The protein below binds the small molecule below.
Small molecule (SMILES): CC(=O)N[C@@H]1[C@@H](O)[C@H](O)[C@@H](CO)O[C@H]1O

Sequence of chain 1.B:
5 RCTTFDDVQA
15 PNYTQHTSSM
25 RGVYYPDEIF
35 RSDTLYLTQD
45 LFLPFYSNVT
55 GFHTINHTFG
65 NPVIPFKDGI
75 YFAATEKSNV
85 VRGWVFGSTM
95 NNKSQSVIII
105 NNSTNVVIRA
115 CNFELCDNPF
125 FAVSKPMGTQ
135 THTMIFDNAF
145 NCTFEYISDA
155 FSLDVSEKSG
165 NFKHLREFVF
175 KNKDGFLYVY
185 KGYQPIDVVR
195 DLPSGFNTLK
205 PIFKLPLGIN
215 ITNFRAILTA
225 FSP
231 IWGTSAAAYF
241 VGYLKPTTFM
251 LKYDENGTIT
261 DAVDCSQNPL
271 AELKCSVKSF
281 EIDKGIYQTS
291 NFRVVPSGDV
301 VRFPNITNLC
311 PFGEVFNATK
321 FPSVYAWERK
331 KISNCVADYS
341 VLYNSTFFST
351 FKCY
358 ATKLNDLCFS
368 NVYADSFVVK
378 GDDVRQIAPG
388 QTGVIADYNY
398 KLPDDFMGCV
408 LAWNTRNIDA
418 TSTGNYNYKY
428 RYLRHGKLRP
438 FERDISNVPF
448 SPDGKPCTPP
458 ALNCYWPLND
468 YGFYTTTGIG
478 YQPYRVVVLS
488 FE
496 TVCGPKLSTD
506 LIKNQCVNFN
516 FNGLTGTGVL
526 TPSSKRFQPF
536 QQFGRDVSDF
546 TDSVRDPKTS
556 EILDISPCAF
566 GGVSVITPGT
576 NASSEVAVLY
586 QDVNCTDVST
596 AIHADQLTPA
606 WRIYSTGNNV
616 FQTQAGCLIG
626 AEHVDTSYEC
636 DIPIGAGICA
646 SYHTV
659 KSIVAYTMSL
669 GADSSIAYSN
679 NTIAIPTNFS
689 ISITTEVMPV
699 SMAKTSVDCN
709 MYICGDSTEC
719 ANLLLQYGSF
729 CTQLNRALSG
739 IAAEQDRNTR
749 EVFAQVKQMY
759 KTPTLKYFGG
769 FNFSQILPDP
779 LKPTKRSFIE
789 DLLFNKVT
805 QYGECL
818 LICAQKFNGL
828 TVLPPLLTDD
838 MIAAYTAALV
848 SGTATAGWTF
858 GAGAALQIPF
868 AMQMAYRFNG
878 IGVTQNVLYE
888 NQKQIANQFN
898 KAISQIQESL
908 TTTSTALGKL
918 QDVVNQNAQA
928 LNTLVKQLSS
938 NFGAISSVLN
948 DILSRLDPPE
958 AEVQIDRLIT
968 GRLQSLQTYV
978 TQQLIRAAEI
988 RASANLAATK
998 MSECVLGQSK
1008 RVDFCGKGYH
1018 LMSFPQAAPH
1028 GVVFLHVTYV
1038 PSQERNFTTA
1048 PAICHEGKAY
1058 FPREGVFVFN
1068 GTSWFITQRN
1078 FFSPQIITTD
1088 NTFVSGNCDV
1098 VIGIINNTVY

Binding-site contacts:
Ligand atom O6 contacts residue GLN19 of chain 1.B at 3.6 Å.
Ligand atom O5 contacts residue ASN52 of chain 1.B at 2.4 Å (h-bond).
Ligand atom C7 contacts residue ASN52 of chain 1.B at 3.9 Å.
Ligand atom C5 contacts residue GLN19 of chain 1.B at 3.5 Å.
Ligand atom N2 contacts residue GLN19 of chain 1.B at 4.3 Å.
Ligand atom O4 contacts residue GLN19 of chain 1.B at 4.2 Å.
Ligand atom N2 contacts residue ASN52 of chain 1.B at 2.9 Å (h-bond).
Ligand atom C3 contacts residue GLN19 of chain 1.B at 3.8 Å.
Ligand atom C4 contacts residue GLN19 of chain 1.B at 4.2 Å.
Ligand atom C1 contacts residue ASN52 of chain 1.B at 1.4 Å.
Ligand atom C6 contacts residue GLN19 of chain 1.B at 4.3 Å.
Ligand atom O7 contacts residue ASN52 of chain 1.B at 4.4 Å.
Ligand atom C3 contacts residue ASN52 of chain 1.B at 3.8 Å.
Ligand atom C2 contacts residue GLN19 of chain 1.B at 4.3 Å.
Ligand atom C4 contacts residue ASN52 of chain 1.B at 4.2 Å.
Ligand atom C5 contacts residue ASN52 of chain 1.B at 3.7 Å.
Ligand atom C2 contacts residue ASN52 of chain 1.B at 2.5 Å.
Ligand atom O5 contacts residue GLN19 of chain 1.B at 3.6 Å (h-bond).
Ligand atom C1 contacts residue GLN19 of chain 1.B at 3.3 Å.